Binding-site contacts:
Ligand atom CA contacts residue PHE194 of chain 1.C at 3.6 Å (hydrophobic).
Ligand atom O contacts residue CYS145 of chain 1.C at 3.3 Å.
Ligand atom CB contacts residue GLY144 of chain 1.C at 3.8 Å.
Ligand atom CD contacts residue PHE194 of chain 1.C at 4.5 Å (hydrophobic).
Ligand atom OE2 contacts residue PHE121 of chain 1.C at 4.4 Å.
Ligand atom O contacts residue SER146 of chain 1.C at 2.7 Å (h-bond).
Ligand atom OE1 contacts residue PRO245 of chain 1.C at 4.3 Å.
Ligand atom C contacts residue PHE121 of chain 1.C at 4.0 Å (hydrophobic).
Ligand atom O contacts residue PHE194 of chain 1.C at 3.8 Å.
Ligand atom OE1 contacts residue PHE194 of chain 1.C at 3.7 Å.
Ligand atom O contacts residue THR122 of chain 1.C at 4.1 Å.
Ligand atom N contacts residue PHE194 of chain 1.C at 3.6 Å.
Ligand atom O contacts residue SER123 of chain 1.C at 2.7 Å (h-bond).
Ligand atom N contacts residue SER146 of chain 1.C at 2.8 Å (h-bond).
Ligand atom N contacts residue GLY144 of chain 1.C at 2.8 Å (h-bond).
Ligand atom CB contacts residue THR122 of chain 1.C at 4.0 Å.
Ligand atom OE1 contacts residue GLY271 of chain 1.C at 3.6 Å.
Ligand atom C contacts residue SER146 of chain 1.C at 3.8 Å.
Ligand atom C contacts residue SER123 of chain 1.C at 3.3 Å.
Ligand atom CG contacts residue PHE121 of chain 1.C at 3.6 Å (hydrophobic).
Ligand atom C contacts residue CYS145 of chain 1.C at 4.2 Å (hydrophobic).
Ligand atom CA contacts residue GLY144 of chain 1.C at 3.6 Å.
Ligand atom C contacts residue PHE194 of chain 1.C at 3.5 Å (hydrophobic).
Ligand atom O contacts residue PHE121 of chain 1.C at 4.2 Å.
Ligand atom CA contacts residue SER146 of chain 1.C at 3.7 Å.
Ligand atom CD contacts residue PRO245 of chain 1.C at 4.3 Å (hydrophobic).
Ligand atom CB contacts residue PHE121 of chain 1.C at 3.4 Å (hydrophobic).
Ligand atom O contacts residue GLY144 of chain 1.C at 3.5 Å (h-bond).
Ligand atom OXT contacts residue PHE121 of chain 1.C at 4.3 Å.
Ligand atom CG contacts residue PHE346 of chain 1.C at 4.0 Å (hydrophobic).
Ligand atom OXT contacts residue SER123 of chain 1.C at 2.7 Å (h-bond).
Ligand atom OE2 contacts residue PRO245 of chain 1.C at 3.3 Å.
Ligand atom OXT contacts residue THR122 of chain 1.C at 3.3 Å.
Ligand atom N contacts residue CYS145 of chain 1.C at 4.4 Å.
Ligand atom OE1 contacts residue ASP269 of chain 1.C at 4.1 Å.
Ligand atom CA contacts residue PHE121 of chain 1.C at 4.2 Å (hydrophobic).
Ligand atom C contacts residue THR122 of chain 1.C at 3.8 Å.
Ligand atom OXT contacts residue PHE194 of chain 1.C at 3.5 Å.
Ligand atom C contacts residue GLY144 of chain 1.C at 3.9 Å.
Ligand atom O contacts residue GLY147 of chain 1.C at 4.1 Å.

Sequence of chain 1.C:
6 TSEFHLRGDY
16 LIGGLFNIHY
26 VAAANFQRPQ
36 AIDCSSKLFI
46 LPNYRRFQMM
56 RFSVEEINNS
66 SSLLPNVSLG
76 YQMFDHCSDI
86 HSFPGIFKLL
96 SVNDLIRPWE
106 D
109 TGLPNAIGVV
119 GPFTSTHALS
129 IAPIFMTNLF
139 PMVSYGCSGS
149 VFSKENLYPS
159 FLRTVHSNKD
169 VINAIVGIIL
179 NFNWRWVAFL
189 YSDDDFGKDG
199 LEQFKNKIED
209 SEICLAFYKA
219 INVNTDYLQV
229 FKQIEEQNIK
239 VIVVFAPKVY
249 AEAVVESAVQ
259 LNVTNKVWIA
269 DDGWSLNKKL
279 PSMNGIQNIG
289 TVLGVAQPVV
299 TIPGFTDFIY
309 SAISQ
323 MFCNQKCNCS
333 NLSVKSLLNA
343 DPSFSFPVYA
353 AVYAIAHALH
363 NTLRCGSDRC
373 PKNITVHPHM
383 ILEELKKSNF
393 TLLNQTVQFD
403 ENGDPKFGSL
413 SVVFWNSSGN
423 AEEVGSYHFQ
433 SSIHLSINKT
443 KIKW

The small molecule below binds the protein below.
Small molecule (SMILES): N[C@@H](CCC(=O)O)C(=O)O